Binding-site contacts:
Ligand atom O2' contacts residue CA1 of chain 2.J at 2.3 Å.
Ligand atom C3' contacts residue CA1 of chain 2.J at 3.7 Å.
Ligand atom C4' contacts residue MET151 of chain 2.D at 3.9 Å (hydrophobic).
Ligand atom O5' contacts residue ASN160 of chain 2.D at 2.7 Å (h-bond).
Ligand atom C5' contacts residue MET151 of chain 2.D at 3.7 Å (hydrophobic).
Ligand atom C1' contacts residue HIS80 of chain 2.D at 3.9 Å.
Ligand atom O3' contacts residue ASN168 of chain 2.D at 3.2 Å (h-bond).
Ligand atom C3' contacts residue ASP239 of chain 2.D at 3.6 Å.
Ligand atom C5' contacts residue GLU166 of chain 2.D at 3.1 Å.
Ligand atom C5' contacts residue ALA238 of chain 2.D at 4.0 Å (hydrophobic).
Ligand atom O5' contacts residue PHE167 of chain 2.D at 3.6 Å.
Ligand atom C3' contacts residue ASP12 of chain 2.D at 3.4 Å.
Ligand atom O2' contacts residue ASN37 of chain 2.D at 3.2 Å (h-bond).
Ligand atom C4 contacts residue HIS80 of chain 2.D at 4.0 Å.
Ligand atom O2' contacts residue ASP239 of chain 2.D at 3.3 Å (salt-bridge).
Ligand atom N3 contacts residue PHE167 of chain 2.D at 3.5 Å.
Ligand atom O3' contacts residue MET151 of chain 2.D at 3.7 Å.
Ligand atom O3' contacts residue LEU125 of chain 2.D at 3.4 Å (h-bond).
Ligand atom C1' contacts residue ASN37 of chain 2.D at 3.5 Å.
Ligand atom C9 contacts residue HIS80 of chain 2.D at 3.6 Å.
Ligand atom C3' contacts residue MET151 of chain 2.D at 3.8 Å (hydrophobic).
Ligand atom C4' contacts residue ASN168 of chain 2.D at 3.7 Å.
Ligand atom O3' contacts residue CA1 of chain 2.J at 2.7 Å.
Ligand atom C5' contacts residue TRP193 of chain 2.D at 3.9 Å (hydrophobic).
Ligand atom C3' contacts residue ALA238 of chain 2.D at 3.9 Å (hydrophobic).
Ligand atom C8 contacts residue HIS80 of chain 2.D at 3.7 Å.
Ligand atom C4' contacts residue GLU166 of chain 2.D at 3.2 Å.
Ligand atom C2' contacts residue ASP12 of chain 2.D at 3.1 Å.
Ligand atom C2' contacts residue CA1 of chain 2.J at 3.5 Å.
Ligand atom O2' contacts residue ASP13 of chain 2.D at 3.2 Å (salt-bridge).
Ligand atom C5' contacts residue ASN160 of chain 2.D at 3.8 Å.
Ligand atom N4' contacts residue GLU166 of chain 2.D at 3.7 Å.
Ligand atom O3' contacts residue ASP12 of chain 2.D at 3.8 Å.
Ligand atom C2 contacts residue PHE167 of chain 2.D at 3.7 Å (hydrophobic).
Ligand atom O2' contacts residue ASP12 of chain 2.D at 2.6 Å (salt-bridge).
Ligand atom O3' contacts residue ASP239 of chain 2.D at 2.6 Å (salt-bridge).
Ligand atom O5' contacts residue GLU166 of chain 2.D at 2.7 Å (salt-bridge).
Ligand atom N4' contacts residue ASN168 of chain 2.D at 4.0 Å.
Ligand atom N4' contacts residue PHE167 of chain 2.D at 3.7 Å.
Ligand atom O5' contacts residue TRP193 of chain 2.D at 3.9 Å.

Sequence of chain 2.D:
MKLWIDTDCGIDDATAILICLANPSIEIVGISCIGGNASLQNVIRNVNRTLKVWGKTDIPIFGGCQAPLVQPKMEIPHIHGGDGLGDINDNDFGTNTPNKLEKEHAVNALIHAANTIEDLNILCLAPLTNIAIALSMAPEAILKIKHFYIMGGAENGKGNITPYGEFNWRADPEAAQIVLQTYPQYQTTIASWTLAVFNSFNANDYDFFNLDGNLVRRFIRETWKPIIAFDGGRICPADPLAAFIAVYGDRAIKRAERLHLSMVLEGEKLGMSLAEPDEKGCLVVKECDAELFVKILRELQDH

The small molecule below binds the protein below.
Small molecule (SMILES): O=c1[nH]cnc2c([C@@H]3N[C@H](CO)[C@@H](O)[C@H]3O)c[nH]c12